A small-molecule ligand and the protein it binds are described below.
Small molecule (SMILES): Cc1cccc(C(=O)C2=C(O)C(=O)N(c3ccc(CC(=O)O)cc3)[C@H]2c2cc(Cl)c3c(c2)OCO3)c1

Binding-site contacts:
Ligand atom OAB contacts residue ALA10 of chain 1.B at 3.5 Å.
Ligand atom CAO contacts residue GLN30 of chain 1.B at 3.5 Å.
Ligand atom CAS contacts residue LYS40 of chain 1.B at 3.5 Å.
Ligand atom CBH contacts residue ILE84 of chain 1.B at 3.8 Å (hydrophobic).
Ligand atom CAA contacts residue PRO93 of chain 1.B at 3.9 Å (hydrophobic).
Ligand atom CAH contacts residue ILE86 of chain 1.B at 3.9 Å (hydrophobic).
Ligand atom CBC contacts residue ILE84 of chain 1.B at 3.9 Å (hydrophobic).
Ligand atom OAU contacts residue ILE84 of chain 1.B at 3.9 Å.
Ligand atom CAN contacts residue LYS37 of chain 1.B at 3.8 Å.
Ligand atom CAR contacts residue HIS85 of chain 1.A at 3.5 Å.
Ligand atom OAU contacts residue GOL1 of chain 1.J at 3.4 Å (h-bond).
Ligand atom CBB contacts residue LYS37 of chain 1.B at 3.8 Å.
Ligand atom CAP contacts residue LYS37 of chain 1.B at 3.7 Å.
Ligand atom OAC contacts residue GLN33 of chain 1.B at 3.8 Å.
Ligand atom NBJ contacts residue GLN33 of chain 1.B at 3.8 Å.
Ligand atom CAV contacts residue LYS40 of chain 1.B at 3.3 Å.
Ligand atom CAA contacts residue SO41 of chain 1.I at 3.9 Å.
Ligand atom CLA contacts residue LYS37 of chain 1.B at 3.9 Å.
Ligand atom OAC contacts residue ILE84 of chain 1.B at 3.8 Å.
Ligand atom CBI contacts residue GLN33 of chain 1.B at 3.8 Å.
Ligand atom CAI contacts residue ILE86 of chain 1.B at 3.7 Å (hydrophobic).
Ligand atom CAR contacts residue VAL83 of chain 1.B at 3.7 Å (hydrophobic).
Ligand atom CAA contacts residue PHE117 of chain 1.B at 3.8 Å (hydrophobic).
Ligand atom CLA contacts residue PRO82 of chain 1.B at 3.4 Å.
Ligand atom OAE contacts residue LYS40 of chain 1.B at 2.4 Å (salt-bridge).
Ligand atom CBF contacts residue GLN33 of chain 1.B at 3.9 Å.
Ligand atom OAT contacts residue SO41 of chain 1.E at 3.0 Å (h-bond).
Ligand atom CAJ contacts residue ILE84 of chain 1.B at 3.7 Å (hydrophobic).
Ligand atom OAU contacts residue VAL83 of chain 1.B at 3.9 Å.
Ligand atom CAS contacts residue ALA10 of chain 1.B at 3.9 Å (hydrophobic).
Ligand atom CBH contacts residue LYS37 of chain 1.B at 3.9 Å.
Ligand atom CAN contacts residue GLN33 of chain 1.B at 3.2 Å.
Ligand atom CAR contacts residue SO41 of chain 1.E at 3.7 Å.
Ligand atom CAL contacts residue LYS37 of chain 1.B at 3.5 Å.
Ligand atom CAA contacts residue ASP91 of chain 1.B at 3.5 Å.
Ligand atom CAR contacts residue GOL1 of chain 1.J at 3.6 Å.
Ligand atom OAU contacts residue LYS37 of chain 1.B at 3.9 Å.
Ligand atom CLA contacts residue LEU38 of chain 1.B at 3.6 Å.
Ligand atom OAC contacts residue GLN30 of chain 1.B at 2.9 Å (h-bond).
Ligand atom CBC contacts residue LYS37 of chain 1.B at 3.6 Å.

Sequence of chain 1.A:
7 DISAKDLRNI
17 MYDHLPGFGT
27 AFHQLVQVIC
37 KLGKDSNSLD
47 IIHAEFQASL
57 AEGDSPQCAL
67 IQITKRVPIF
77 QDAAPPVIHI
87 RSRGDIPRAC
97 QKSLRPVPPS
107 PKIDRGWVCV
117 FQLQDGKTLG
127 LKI

Sequence of chain 1.B:
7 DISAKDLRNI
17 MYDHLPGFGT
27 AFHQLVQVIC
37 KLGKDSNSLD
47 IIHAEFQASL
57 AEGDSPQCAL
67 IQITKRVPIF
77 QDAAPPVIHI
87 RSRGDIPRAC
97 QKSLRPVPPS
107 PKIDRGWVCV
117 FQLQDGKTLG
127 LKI